Binding-site contacts:
Ligand atom C9 contacts residue LEU68 of chain 1.F at 3.9 Å (hydrophobic).
Ligand atom C1 contacts residue LEU68 of chain 1.F at 3.9 Å (hydrophobic).
Ligand atom N contacts residue LEU68 of chain 1.F at 4.5 Å.
Ligand atom C7 contacts residue GLY88 of chain 1.F at 4.0 Å.
Ligand atom O2 contacts residue GLY88 of chain 1.F at 3.3 Å (h-bond).
Ligand atom C8 contacts residue GLY88 of chain 1.F at 3.5 Å.
Ligand atom C3 contacts residue LEU68 of chain 1.F at 4.4 Å (hydrophobic).
Ligand atom O1 contacts residue LEU68 of chain 1.F at 4.1 Å.
Ligand atom C7 contacts residue TYR66 of chain 1.F at 3.1 Å (hydrophobic).
Ligand atom O2 contacts residue GLY87 of chain 1.F at 3.2 Å.
Ligand atom C8 contacts residue TYR66 of chain 1.F at 4.3 Å (hydrophobic).
Ligand atom C8 contacts residue LEU68 of chain 1.F at 4.4 Å (hydrophobic).
Ligand atom C4 contacts residue LEU68 of chain 1.F at 4.2 Å (hydrophobic).
Ligand atom C5 contacts residue LEU68 of chain 1.F at 3.7 Å (hydrophobic).
Ligand atom S contacts residue GLY87 of chain 1.F at 4.0 Å.
Ligand atom C6 contacts residue LEU68 of chain 1.F at 4.2 Å (hydrophobic).
Ligand atom C6 contacts residue TYR66 of chain 1.F at 3.4 Å (hydrophobic).
Ligand atom O1 contacts residue GLY88 of chain 1.F at 4.4 Å.
Ligand atom C9 contacts residue GLY88 of chain 1.F at 4.0 Å.
Ligand atom O1 contacts residue GLY87 of chain 1.F at 3.7 Å.
Ligand atom S contacts residue GLY88 of chain 1.F at 4.2 Å.
Ligand atom C10 contacts residue LEU68 of chain 1.F at 3.6 Å (hydrophobic).
Ligand atom C2 contacts residue LEU68 of chain 1.F at 4.3 Å (hydrophobic).

Sequence of chain 1.F:
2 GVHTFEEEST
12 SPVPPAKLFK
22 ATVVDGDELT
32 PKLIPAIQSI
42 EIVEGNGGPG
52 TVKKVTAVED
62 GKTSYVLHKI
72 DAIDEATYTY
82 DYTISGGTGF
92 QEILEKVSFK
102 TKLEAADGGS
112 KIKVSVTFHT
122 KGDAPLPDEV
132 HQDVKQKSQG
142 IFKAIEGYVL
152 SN

This small molecule binds to this protein.
Small molecule (SMILES): O=S(=O)(O)c1cccc2cccc(Nc3ccccc3)c12